A small-molecule ligand and the protein it binds are described below.
Small molecule (SMILES): CC(=O)N[C@@H]1[C@@H](O)[C@H](O[C@@H]2O[C@H](CO[C@]3(C(=O)O)C[C@H](O)[C@@H](NC(C)=O)[C@H]([C@H](O)[C@H](O)CO)O3)[C@H](O)[C@H](O)[C@H]2O)[C@@H](CO)O[C@H]1O

Sequence of chain 4.A:
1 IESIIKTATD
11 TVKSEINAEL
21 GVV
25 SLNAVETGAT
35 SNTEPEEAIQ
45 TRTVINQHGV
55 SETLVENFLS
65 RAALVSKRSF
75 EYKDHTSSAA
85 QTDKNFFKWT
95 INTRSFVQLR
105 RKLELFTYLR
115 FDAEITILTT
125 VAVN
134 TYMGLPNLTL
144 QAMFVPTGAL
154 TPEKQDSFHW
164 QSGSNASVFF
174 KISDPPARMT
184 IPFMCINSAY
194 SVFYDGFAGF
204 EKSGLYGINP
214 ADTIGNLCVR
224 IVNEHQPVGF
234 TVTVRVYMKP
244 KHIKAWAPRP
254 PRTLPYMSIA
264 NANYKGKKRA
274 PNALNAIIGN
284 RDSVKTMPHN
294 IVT

Sequence of chain 4.B:
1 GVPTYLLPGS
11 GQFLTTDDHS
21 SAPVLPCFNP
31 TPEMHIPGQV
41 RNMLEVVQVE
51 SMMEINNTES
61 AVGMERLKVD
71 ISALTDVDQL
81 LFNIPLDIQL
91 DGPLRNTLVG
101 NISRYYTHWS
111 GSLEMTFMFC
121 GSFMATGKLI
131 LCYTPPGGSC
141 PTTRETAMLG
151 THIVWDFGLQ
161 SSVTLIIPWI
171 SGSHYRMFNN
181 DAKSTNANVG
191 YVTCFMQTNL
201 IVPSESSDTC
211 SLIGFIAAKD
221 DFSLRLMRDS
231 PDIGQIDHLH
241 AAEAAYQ

Binding-site contacts:
Ligand atom O7 contacts residue ASN180 of chain 4.B at 3.2 Å (h-bond).
Ligand atom C10 contacts residue ASP232 of chain 4.B at 3.6 Å.
Ligand atom O6 contacts residue ASP91 of chain 4.B at 3.2 Å.
Ligand atom C4 contacts residue ASP232 of chain 4.B at 3.5 Å.
Ligand atom C11 contacts residue GLY234 of chain 4.B at 3.7 Å.
Ligand atom O4 contacts residue PRO231 of chain 4.B at 3.8 Å.
Ligand atom C3 contacts residue ARG104 of chain 4.B at 3.8 Å.
Ligand atom C7 contacts residue ASN180 of chain 4.B at 3.5 Å.
Ligand atom O10 contacts residue ASN275 of chain 4.A at 2.7 Å (h-bond).
Ligand atom O10 contacts residue LYS270 of chain 4.A at 3.0 Å (salt-bridge).
Ligand atom C4 contacts residue ASP91 of chain 4.B at 3.4 Å.
Ligand atom C10 contacts residue PRO231 of chain 4.B at 3.5 Å (hydrophobic).
Ligand atom C3 contacts residue PRO274 of chain 4.A at 3.7 Å (hydrophobic).
Ligand atom O3 contacts residue PRO274 of chain 4.A at 3.6 Å.
Ligand atom O4 contacts residue ARG95 of chain 4.B at 3.3 Å (salt-bridge).
Ligand atom C11 contacts residue PRO231 of chain 4.B at 3.5 Å (hydrophobic).
Ligand atom N5 contacts residue PRO231 of chain 4.B at 2.6 Å (h-bond).
Ligand atom C4 contacts residue ARG104 of chain 4.B at 3.7 Å.
Ligand atom O4 contacts residue ASP232 of chain 4.B at 2.9 Å (salt-bridge).
Ligand atom C5 contacts residue PRO231 of chain 4.B at 3.4 Å (hydrophobic).
Ligand atom O4 contacts residue ASN275 of chain 4.A at 2.8 Å (h-bond).
Ligand atom C11 contacts residue ASP232 of chain 4.B at 3.4 Å.
Ligand atom O7 contacts residue LYS270 of chain 4.A at 3.4 Å (salt-bridge).
Ligand atom C1 contacts residue ARG104 of chain 4.B at 3.4 Å.
Ligand atom N5 contacts residue ASN275 of chain 4.A at 3.5 Å (h-bond).
Ligand atom C4 contacts residue ASN275 of chain 4.A at 3.7 Å.
Ligand atom O6 contacts residue PRO274 of chain 4.A at 3.8 Å.
Ligand atom O3 contacts residue GLY282 of chain 4.A at 3.3 Å.
Ligand atom C10 contacts residue LYS270 of chain 4.A at 3.6 Å.
Ligand atom C8 contacts residue ASN180 of chain 4.B at 3.0 Å.
Ligand atom C5 contacts residue ASN275 of chain 4.A at 3.5 Å.
Ligand atom C4 contacts residue PRO274 of chain 4.A at 3.8 Å (hydrophobic).
Ligand atom O7 contacts residue PRO274 of chain 4.A at 3.5 Å.
Ligand atom O1B contacts residue ARG104 of chain 4.B at 2.4 Å (salt-bridge).
Ligand atom O1B contacts residue ASP91 of chain 4.B at 3.8 Å.
Ligand atom C11 contacts residue ILE233 of chain 4.B at 3.5 Å (hydrophobic).
Ligand atom C3 contacts residue ARG95 of chain 4.B at 3.8 Å.
Ligand atom C10 contacts residue ASN275 of chain 4.A at 3.2 Å.
Ligand atom O4 contacts residue ASP91 of chain 4.B at 2.4 Å (salt-bridge).
Ligand atom C4 contacts residue PRO231 of chain 4.B at 3.4 Å (hydrophobic).